Sequence of chain 1.A:
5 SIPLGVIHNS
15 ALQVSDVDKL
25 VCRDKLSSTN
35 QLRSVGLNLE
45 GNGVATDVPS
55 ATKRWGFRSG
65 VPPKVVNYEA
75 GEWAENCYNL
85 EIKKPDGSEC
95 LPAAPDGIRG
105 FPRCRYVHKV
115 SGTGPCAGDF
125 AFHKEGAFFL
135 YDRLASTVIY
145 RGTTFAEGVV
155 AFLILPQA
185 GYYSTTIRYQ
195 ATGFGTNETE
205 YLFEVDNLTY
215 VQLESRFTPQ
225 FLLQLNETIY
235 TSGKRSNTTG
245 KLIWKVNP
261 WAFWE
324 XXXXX

The small molecule below binds the protein below.
Small molecule (SMILES): CC(=O)N[C@H]1[C@H](O[C@H]2[C@H](O)[C@@H](NC(C)=O)CO[C@@H]2CO)O[C@H](CO)[C@@H](O[C@@H]2O[C@H](CO[C@H]3O[C@H](CO)[C@@H](O)[C@H](O)[C@@H]3O[C@@H]3O[C@H](CO)[C@@H](O)[C@H](O)[C@H]3NC(C)=O)[C@@H](O)[C@H](O[C@H]3O[C@H](CO)[C@@H](O)[C@H](O)[C@@H]3O)[C@@H]2O)[C@@H]1O

Sequence of chain 3.B:
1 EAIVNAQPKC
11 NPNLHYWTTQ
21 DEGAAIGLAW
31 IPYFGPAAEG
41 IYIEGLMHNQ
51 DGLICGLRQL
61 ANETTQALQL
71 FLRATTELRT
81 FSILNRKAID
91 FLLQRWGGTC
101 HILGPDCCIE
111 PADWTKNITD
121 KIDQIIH

Binding-site contacts:
Ligand atom C8 contacts residue ALA131 of chain 1.A at 3.9 Å (hydrophobic).
Ligand atom C5 contacts residue ASN62 of chain 1.B at 3.6 Å.
Ligand atom O5 contacts residue ASN62 of chain 1.B at 2.3 Å (h-bond).
Ligand atom O3 contacts residue GLU129 of chain 1.A at 3.9 Å.
Ligand atom C4 contacts residue ASN62 of chain 1.B at 4.2 Å.
Ligand atom C7 contacts residue VAL153 of chain 1.A at 4.4 Å (hydrophobic).
Ligand atom O6 contacts residue LEU28 of chain 3.B at 3.1 Å.
Ligand atom O6 contacts residue ALA6 of chain 1.B at 4.4 Å.
Ligand atom C8 contacts residue PRO8 of chain 1.B at 3.6 Å (hydrophobic).
Ligand atom C7 contacts residue ASN62 of chain 1.B at 3.7 Å.
Ligand atom N2 contacts residue GLU129 of chain 1.A at 4.3 Å.
Ligand atom C8 contacts residue GLY130 of chain 1.A at 3.9 Å.
Ligand atom C6 contacts residue ALA6 of chain 1.B at 4.1 Å (hydrophobic).
Ligand atom O5 contacts residue GLN7 of chain 1.B at 2.9 Å (h-bond).
Ligand atom N2 contacts residue ASN62 of chain 1.B at 2.9 Å (h-bond).
Ligand atom C8 contacts residue GLU129 of chain 1.A at 3.4 Å.
Ligand atom C2 contacts residue ASN62 of chain 1.B at 2.4 Å.
Ligand atom C8 contacts residue TRP30 of chain 3.B at 4.0 Å (hydrophobic).
Ligand atom O4 contacts residue GLU129 of chain 1.A at 4.0 Å.
Ligand atom C1 contacts residue ASN62 of chain 1.B at 1.4 Å.
Ligand atom C3 contacts residue ASN62 of chain 1.B at 3.8 Å.
Ligand atom C7 contacts residue GLU129 of chain 1.A at 3.9 Å.
Ligand atom C6 contacts residue LEU28 of chain 3.B at 4.0 Å (hydrophobic).
Ligand atom O6 contacts residue LEU28 of chain 3.B at 4.4 Å.
Ligand atom C6 contacts residue GLN7 of chain 1.B at 3.5 Å.
Ligand atom O4 contacts residue PHE34 of chain 3.B at 4.1 Å.
Ligand atom C5 contacts residue GLN7 of chain 1.B at 3.9 Å.
Ligand atom C8 contacts residue THR65 of chain 1.B at 3.6 Å.
Ligand atom O6 contacts residue GLN7 of chain 1.B at 2.7 Å (h-bond).
Ligand atom C6 contacts residue GLU129 of chain 1.A at 4.3 Å.
Ligand atom O7 contacts residue LEU43 of chain 1.A at 4.0 Å.
Ligand atom C8 contacts residue VAL153 of chain 1.A at 4.1 Å (hydrophobic).
Ligand atom O6 contacts residue PRO8 of chain 1.B at 3.8 Å.
Ligand atom O7 contacts residue ALA131 of chain 1.A at 4.2 Å.
Ligand atom C5 contacts residue GLU129 of chain 1.A at 4.0 Å.
Ligand atom O7 contacts residue ASN62 of chain 1.B at 3.9 Å.
Ligand atom C6 contacts residue PHE34 of chain 3.B at 3.7 Å (hydrophobic).
Ligand atom C1 contacts residue GLN7 of chain 1.B at 3.8 Å.
Ligand atom O7 contacts residue VAL153 of chain 1.A at 4.2 Å.
Ligand atom O6 contacts residue GLU129 of chain 1.A at 3.5 Å.

Sequence of chain 1.B:
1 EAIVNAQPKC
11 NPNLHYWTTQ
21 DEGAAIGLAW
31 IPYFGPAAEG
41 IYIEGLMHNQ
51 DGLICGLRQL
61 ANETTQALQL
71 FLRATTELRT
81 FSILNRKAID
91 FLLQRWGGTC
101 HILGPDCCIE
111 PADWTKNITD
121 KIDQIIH